Binding-site contacts:
Ligand atom N1 contacts residue ASP35 of chain 1.A at 3.0 Å (salt-bridge).
Ligand atom C3 contacts residue GLY221 of chain 1.A at 3.3 Å.
Ligand atom N2 contacts residue LEU125 of chain 1.A at 3.6 Å.
Ligand atom C1 contacts residue GLY80 of chain 1.A at 3.8 Å.
Ligand atom C4 contacts residue GLY221 of chain 1.A at 3.7 Å.
Ligand atom N2 contacts residue TYR79 of chain 1.A at 3.3 Å.
Ligand atom C1 contacts residue ASP219 of chain 1.A at 3.4 Å.
Ligand atom N contacts residue GLY37 of chain 1.A at 4.0 Å.
Ligand atom C3 contacts residue ASP35 of chain 1.A at 3.2 Å.
Ligand atom C1 contacts residue THR222 of chain 1.A at 3.9 Å.
Ligand atom N contacts residue ASP219 of chain 1.A at 2.7 Å (salt-bridge).
Ligand atom C4 contacts residue TYR79 of chain 1.A at 3.6 Å (hydrophobic).
Ligand atom N3 contacts residue TYR79 of chain 1.A at 3.6 Å.
Ligand atom N2 contacts residue GLY221 of chain 1.A at 3.5 Å (h-bond).
Ligand atom C5 contacts residue ASP81 of chain 1.A at 3.7 Å.
Ligand atom C2 contacts residue PHE194 of chain 1.A at 4.0 Å (hydrophobic).
Ligand atom CL contacts residue ILE302 of chain 1.A at 3.9 Å.
Ligand atom N1 contacts residue ASP219 of chain 1.A at 3.7 Å.
Ligand atom C2 contacts residue ASP219 of chain 1.A at 4.0 Å.
Ligand atom CL contacts residue PHE194 of chain 1.A at 4.1 Å.
Ligand atom CL contacts residue ILE217 of chain 1.A at 3.8 Å.
Ligand atom C5 contacts residue TYR79 of chain 1.A at 3.8 Å (hydrophobic).
Ligand atom CL contacts residue ILE304 of chain 1.A at 3.9 Å.
Ligand atom C contacts residue ASP219 of chain 1.A at 3.5 Å.
Ligand atom O contacts residue GLY80 of chain 1.A at 2.9 Å (h-bond).
Ligand atom O contacts residue DMS1 of chain 1.D at 3.8 Å.
Ligand atom C3 contacts residue TYR79 of chain 1.A at 3.5 Å (hydrophobic).
Ligand atom C4 contacts residue LEU125 of chain 1.A at 3.8 Å (hydrophobic).
Ligand atom N1 contacts residue TYR79 of chain 1.A at 4.0 Å.
Ligand atom N2 contacts residue ASP35 of chain 1.A at 2.7 Å (salt-bridge).
Ligand atom C contacts residue GLY80 of chain 1.A at 3.6 Å.
Ligand atom N contacts residue THR222 of chain 1.A at 3.5 Å (h-bond).
Ligand atom C5 contacts residue GLY221 of chain 1.A at 3.2 Å.
Ligand atom O contacts residue TYR79 of chain 1.A at 3.3 Å.
Ligand atom N contacts residue ASP35 of chain 1.A at 3.8 Å.
Ligand atom C4 contacts residue ASP35 of chain 1.A at 4.0 Å.
Ligand atom N3 contacts residue GLY221 of chain 1.A at 3.2 Å (h-bond).
Ligand atom C2 contacts residue GLY37 of chain 1.A at 4.0 Å.
Ligand atom C contacts residue GLY37 of chain 1.A at 4.0 Å.
Ligand atom N1 contacts residue GLY221 of chain 1.A at 3.8 Å.

Sequence of chain 1.A:
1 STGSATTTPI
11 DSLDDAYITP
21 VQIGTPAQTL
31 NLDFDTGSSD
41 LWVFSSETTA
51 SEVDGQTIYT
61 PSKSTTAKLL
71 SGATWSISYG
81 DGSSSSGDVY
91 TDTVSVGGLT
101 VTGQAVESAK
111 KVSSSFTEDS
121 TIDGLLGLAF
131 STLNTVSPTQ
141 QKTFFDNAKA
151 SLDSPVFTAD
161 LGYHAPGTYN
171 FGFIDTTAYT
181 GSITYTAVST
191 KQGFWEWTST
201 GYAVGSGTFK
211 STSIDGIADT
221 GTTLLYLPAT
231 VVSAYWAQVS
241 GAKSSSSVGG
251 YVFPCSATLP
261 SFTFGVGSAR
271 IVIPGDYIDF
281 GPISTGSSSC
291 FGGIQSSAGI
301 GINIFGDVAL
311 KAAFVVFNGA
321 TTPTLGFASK

A small-molecule ligand and the protein it binds are described below.
Small molecule (SMILES): O=C(CCCl)NNC1=[NH+]CCN1